Sequence of chain 1.A:
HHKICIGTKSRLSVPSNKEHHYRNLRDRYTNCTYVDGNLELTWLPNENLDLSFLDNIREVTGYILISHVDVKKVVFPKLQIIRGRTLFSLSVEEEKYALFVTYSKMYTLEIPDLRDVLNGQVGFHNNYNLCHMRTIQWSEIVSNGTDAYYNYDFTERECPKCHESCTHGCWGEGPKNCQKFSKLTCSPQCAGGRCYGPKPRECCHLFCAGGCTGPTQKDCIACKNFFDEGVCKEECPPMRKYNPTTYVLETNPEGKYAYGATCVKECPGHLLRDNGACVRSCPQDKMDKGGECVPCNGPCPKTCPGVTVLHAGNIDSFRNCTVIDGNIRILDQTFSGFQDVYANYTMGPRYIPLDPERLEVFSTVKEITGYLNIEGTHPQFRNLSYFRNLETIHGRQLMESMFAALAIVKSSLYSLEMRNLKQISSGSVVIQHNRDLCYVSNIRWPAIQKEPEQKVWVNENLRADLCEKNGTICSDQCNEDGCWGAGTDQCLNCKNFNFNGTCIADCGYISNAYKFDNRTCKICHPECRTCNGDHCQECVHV

Binding-site contacts:
Ligand atom C5 contacts residue ASN326 of chain 1.A at 3.6 Å.
Ligand atom C2 contacts residue ARG325 of chain 1.A at 4.4 Å.
Ligand atom C3 contacts residue ASN326 of chain 1.A at 4.0 Å.
Ligand atom C2 contacts residue ASN326 of chain 1.A at 2.7 Å.
Ligand atom O5 contacts residue ASN326 of chain 1.A at 2.2 Å (h-bond).
Ligand atom C7 contacts residue ARG325 of chain 1.A at 3.8 Å.
Ligand atom N2 contacts residue ARG325 of chain 1.A at 3.8 Å.
Ligand atom C1 contacts residue ARG325 of chain 1.A at 3.9 Å.
Ligand atom O7 contacts residue ASN326 of chain 1.A at 2.9 Å (h-bond).
Ligand atom C1 contacts residue ASN326 of chain 1.A at 1.7 Å.
Ligand atom O7 contacts residue ARG325 of chain 1.A at 4.4 Å.
Ligand atom C7 contacts residue ASN326 of chain 1.A at 3.4 Å.
Ligand atom C4 contacts residue ASN326 of chain 1.A at 4.3 Å.
Ligand atom O7 contacts residue LYS308 of chain 1.A at 4.4 Å.
Ligand atom N2 contacts residue ASN326 of chain 1.A at 3.3 Å (h-bond).
Ligand atom C8 contacts residue ARG325 of chain 1.A at 4.0 Å.

The small molecule below binds the protein below.
Small molecule (SMILES): CC(=O)N[C@H]1[C@H](O[C@H]2[C@H](O)[C@@H](NC(C)=O)CO[C@@H]2CO)O[C@H](CO)[C@@H](O)[C@@H]1O